Binding-site contacts:
Ligand atom O3 contacts residue TYR78 of chain 1.A at 4.4 Å.
Ligand atom O6 contacts residue VAL80 of chain 1.A at 4.1 Å.
Ligand atom C5 contacts residue ASP125 of chain 1.A at 4.1 Å.
Ligand atom O4 contacts residue GLY121 of chain 1.A at 3.7 Å.
Ligand atom O1 contacts residue TYR78 of chain 1.A at 3.2 Å (h-bond).
Ligand atom O5 contacts residue TYR122 of chain 1.A at 2.9 Å (h-bond).
Ligand atom O6 contacts residue TRP123 of chain 1.A at 3.0 Å (h-bond).
Ligand atom C1 contacts residue TYR122 of chain 1.A at 3.6 Å (hydrophobic).
Ligand atom O4 contacts residue GLY1 of chain 1.A at 3.3 Å (h-bond).
Ligand atom C6 contacts residue TYR122 of chain 1.A at 3.8 Å (hydrophobic).
Ligand atom C6 contacts residue TRP123 of chain 1.A at 3.5 Å (hydrophobic).
Ligand atom O6 contacts residue GLY121 of chain 1.A at 3.8 Å.
Ligand atom C4 contacts residue TYR78 of chain 1.A at 3.6 Å (hydrophobic).
Ligand atom O5 contacts residue GLY121 of chain 1.A at 3.8 Å.
Ligand atom C6 contacts residue TYR78 of chain 1.A at 4.0 Å (hydrophobic).
Ligand atom C4 contacts residue GLY1 of chain 1.A at 4.2 Å.
Ligand atom C4 contacts residue ASP125 of chain 1.A at 3.5 Å.
Ligand atom C2 contacts residue GLY1 of chain 1.A at 4.2 Å.
Ligand atom C3 contacts residue GLY1 of chain 1.A at 4.0 Å.
Ligand atom C6 contacts residue VAL80 of chain 1.A at 4.2 Å (hydrophobic).
Ligand atom C3 contacts residue TYR78 of chain 1.A at 3.6 Å (hydrophobic).
Ligand atom C7 contacts residue TYR122 of chain 1.A at 3.7 Å (hydrophobic).
Ligand atom O4 contacts residue TYR122 of chain 1.A at 4.3 Å.
Ligand atom O4 contacts residue ASP125 of chain 1.A at 2.6 Å (salt-bridge).
Ligand atom O6 contacts residue TYR122 of chain 1.A at 3.0 Å (h-bond).
Ligand atom C6 contacts residue ASP125 of chain 1.A at 3.6 Å.
Ligand atom C7 contacts residue TYR78 of chain 1.A at 3.5 Å (hydrophobic).
Ligand atom O1 contacts residue TYR122 of chain 1.A at 4.2 Å.
Ligand atom O6 contacts residue ASP125 of chain 1.A at 3.0 Å (salt-bridge).
Ligand atom O3 contacts residue GLY1 of chain 1.A at 2.9 Å (h-bond).
Ligand atom C5 contacts residue TYR122 of chain 1.A at 3.9 Å (hydrophobic).
Ligand atom C5 contacts residue TYR78 of chain 1.A at 3.8 Å (hydrophobic).

A small-molecule ligand and the protein it binds are described below.
Small molecule (SMILES): CO[C@H]1O[C@H](CO)[C@H](O)[C@H](O)[C@H]1O

Sequence of chain 1.A:
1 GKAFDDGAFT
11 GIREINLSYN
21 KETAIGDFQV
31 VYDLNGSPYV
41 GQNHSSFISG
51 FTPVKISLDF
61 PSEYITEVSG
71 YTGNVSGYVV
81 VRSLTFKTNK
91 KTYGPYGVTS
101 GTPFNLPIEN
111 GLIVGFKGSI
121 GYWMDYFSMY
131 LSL